The protein below binds the small molecule below.
Small molecule (SMILES): CC(=O)N[C@H]1[C@H](O[C@H]2[C@H](O)[C@@H](NC(C)=O)CO[C@@H]2CO)O[C@H](CO)[C@@H](O)[C@@H]1O

Sequence of chain 1.C:
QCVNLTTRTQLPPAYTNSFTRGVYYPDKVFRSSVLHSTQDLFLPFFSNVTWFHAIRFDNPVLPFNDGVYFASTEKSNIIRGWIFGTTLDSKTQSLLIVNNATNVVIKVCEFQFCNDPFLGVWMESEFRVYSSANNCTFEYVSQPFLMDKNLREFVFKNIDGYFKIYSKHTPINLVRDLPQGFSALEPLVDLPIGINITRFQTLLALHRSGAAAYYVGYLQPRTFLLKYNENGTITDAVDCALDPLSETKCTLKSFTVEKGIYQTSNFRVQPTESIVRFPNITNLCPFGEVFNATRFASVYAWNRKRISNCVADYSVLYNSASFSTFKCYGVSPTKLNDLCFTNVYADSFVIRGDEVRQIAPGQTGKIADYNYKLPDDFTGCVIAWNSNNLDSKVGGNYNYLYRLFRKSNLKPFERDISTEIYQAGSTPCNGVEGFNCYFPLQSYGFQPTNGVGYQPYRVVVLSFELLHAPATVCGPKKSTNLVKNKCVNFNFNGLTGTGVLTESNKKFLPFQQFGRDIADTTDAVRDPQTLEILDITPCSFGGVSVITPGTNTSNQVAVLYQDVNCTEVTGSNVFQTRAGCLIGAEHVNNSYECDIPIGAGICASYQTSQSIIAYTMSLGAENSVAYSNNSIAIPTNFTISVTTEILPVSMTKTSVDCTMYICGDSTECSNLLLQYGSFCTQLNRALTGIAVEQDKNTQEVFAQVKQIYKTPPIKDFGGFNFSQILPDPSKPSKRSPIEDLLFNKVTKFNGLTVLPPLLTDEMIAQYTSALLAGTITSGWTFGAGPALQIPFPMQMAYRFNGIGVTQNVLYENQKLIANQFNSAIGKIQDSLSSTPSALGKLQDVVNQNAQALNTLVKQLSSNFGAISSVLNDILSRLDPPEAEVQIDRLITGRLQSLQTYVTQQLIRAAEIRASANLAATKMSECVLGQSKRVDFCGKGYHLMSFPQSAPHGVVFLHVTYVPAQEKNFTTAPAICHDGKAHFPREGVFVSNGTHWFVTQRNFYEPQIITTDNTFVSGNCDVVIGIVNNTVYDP

Binding-site contacts:
Ligand atom C2 contacts residue ASN282 of chain 1.C at 2.5 Å.
Ligand atom C3 contacts residue ASN282 of chain 1.C at 3.8 Å.
Ligand atom C1 contacts residue GLU281 of chain 1.C at 4.1 Å.
Ligand atom C8 contacts residue ASN282 of chain 1.C at 3.8 Å.
Ligand atom N2 contacts residue ASN282 of chain 1.C at 3.0 Å (h-bond).
Ligand atom C4 contacts residue ASN282 of chain 1.C at 4.2 Å.
Ligand atom O5 contacts residue GLU281 of chain 1.C at 4.4 Å.
Ligand atom C7 contacts residue ASN280 of chain 1.C at 4.5 Å.
Ligand atom O7 contacts residue ASN282 of chain 1.C at 3.3 Å (h-bond).
Ligand atom C5 contacts residue ASN282 of chain 1.C at 3.6 Å.
Ligand atom C1 contacts residue ASN282 of chain 1.C at 1.4 Å.
Ligand atom C8 contacts residue ASN280 of chain 1.C at 3.6 Å.
Ligand atom O5 contacts residue ASN282 of chain 1.C at 2.4 Å (h-bond).
Ligand atom C7 contacts residue ASN282 of chain 1.C at 3.4 Å.